Sequence of chain 1.J:
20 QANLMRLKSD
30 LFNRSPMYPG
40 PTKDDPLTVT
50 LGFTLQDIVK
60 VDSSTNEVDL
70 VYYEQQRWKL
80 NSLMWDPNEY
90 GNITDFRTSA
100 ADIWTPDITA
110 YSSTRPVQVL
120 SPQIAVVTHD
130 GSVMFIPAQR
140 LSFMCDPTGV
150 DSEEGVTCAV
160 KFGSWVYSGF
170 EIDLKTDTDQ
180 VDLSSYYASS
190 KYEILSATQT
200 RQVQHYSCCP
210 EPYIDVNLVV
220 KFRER

Binding-site contacts:
Ligand atom C11 contacts residue CYS207 of chain 1.J at 3.8 Å (hydrophobic).
Ligand atom C1 contacts residue GLU210 of chain 1.J at 3.6 Å.
Ligand atom C7 contacts residue CYS208 of chain 1.J at 3.7 Å (hydrophobic).
Ligand atom N contacts residue ARG96 of chain 1.F at 3.9 Å.
Ligand atom N contacts residue CYS208 of chain 1.J at 3.6 Å.
Ligand atom C6 contacts residue TYR212 of chain 1.J at 3.6 Å (hydrophobic).
Ligand atom C8 contacts residue ILE135 of chain 1.F at 3.7 Å (hydrophobic).
Ligand atom C11 contacts residue TRP164 of chain 1.J at 3.8 Å (hydrophobic).
Ligand atom C contacts residue GLU210 of chain 1.J at 3.9 Å.
Ligand atom N3 contacts residue TYR110 of chain 1.J at 3.2 Å (h-bond).
Ligand atom O contacts residue MET133 of chain 1.F at 3.6 Å.
Ligand atom F contacts residue VAL125 of chain 1.F at 3.2 Å.
Ligand atom C15 contacts residue TRP164 of chain 1.J at 3.7 Å (hydrophobic).
Ligand atom O contacts residue VAL125 of chain 1.F at 3.3 Å.
Ligand atom C4 contacts residue MET133 of chain 1.F at 3.8 Å (hydrophobic).
Ligand atom C12 contacts residue CYS207 of chain 1.J at 3.7 Å (hydrophobic).
Ligand atom N contacts residue TYR212 of chain 1.J at 2.8 Å (h-bond).
Ligand atom C13 contacts residue TYR110 of chain 1.J at 3.4 Å (hydrophobic).
Ligand atom C3 contacts residue MET133 of chain 1.F at 3.5 Å (hydrophobic).
Ligand atom C13 contacts residue TRP164 of chain 1.J at 3.8 Å (hydrophobic).
Ligand atom C1 contacts residue ARG96 of chain 1.F at 3.5 Å.
Ligand atom N1 contacts residue EDO1 of chain 1.JC at 3.8 Å.
Ligand atom C1 contacts residue TYR212 of chain 1.J at 3.6 Å (hydrophobic).
Ligand atom C15 contacts residue TYR72 of chain 1.F at 3.8 Å (hydrophobic).
Ligand atom C8 contacts residue TRP164 of chain 1.J at 3.4 Å (hydrophobic).
Ligand atom N3 contacts residue TRP164 of chain 1.J at 2.8 Å (h-bond).
Ligand atom C14 contacts residue TYR110 of chain 1.J at 3.8 Å (hydrophobic).
Ligand atom C3 contacts residue VAL125 of chain 1.F at 3.7 Å (hydrophobic).
Ligand atom C12 contacts residue TYR212 of chain 1.J at 3.8 Å (hydrophobic).
Ligand atom C9 contacts residue ILE135 of chain 1.F at 3.7 Å (hydrophobic).
Ligand atom C7 contacts residue TYR212 of chain 1.J at 3.3 Å (hydrophobic).
Ligand atom C14 contacts residue TYR205 of chain 1.J at 3.8 Å (hydrophobic).
Ligand atom N2 contacts residue VAL165 of chain 1.J at 3.6 Å.
Ligand atom C5 contacts residue MET133 of chain 1.F at 3.8 Å (hydrophobic).
Ligand atom C5 contacts residue VAL125 of chain 1.F at 3.5 Å (hydrophobic).
Ligand atom C2 contacts residue TYR212 of chain 1.J at 3.6 Å (hydrophobic).
Ligand atom C9 contacts residue TRP164 of chain 1.J at 3.4 Å (hydrophobic).
Ligand atom C contacts residue ARG96 of chain 1.F at 3.9 Å.
Ligand atom C16 contacts residue TRP164 of chain 1.J at 3.5 Å (hydrophobic).
Ligand atom C2 contacts residue CYS208 of chain 1.J at 3.8 Å (hydrophobic).

Sequence of chain 1.F:
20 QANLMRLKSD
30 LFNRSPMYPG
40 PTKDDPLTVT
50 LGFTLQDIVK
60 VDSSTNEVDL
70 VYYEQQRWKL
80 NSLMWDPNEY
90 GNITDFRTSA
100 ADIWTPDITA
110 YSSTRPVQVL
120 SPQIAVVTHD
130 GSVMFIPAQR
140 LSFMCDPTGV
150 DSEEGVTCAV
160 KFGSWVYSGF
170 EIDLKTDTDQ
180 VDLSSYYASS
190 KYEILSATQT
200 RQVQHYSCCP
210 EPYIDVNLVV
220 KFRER

This small molecule binds to this protein.
Small molecule (SMILES): NC(=O)c1ccnc(-c2cc([C@H]3C[C@@H]4CC[C@H]3N4)cnc2F)c1